Sequence of chain 2.A:
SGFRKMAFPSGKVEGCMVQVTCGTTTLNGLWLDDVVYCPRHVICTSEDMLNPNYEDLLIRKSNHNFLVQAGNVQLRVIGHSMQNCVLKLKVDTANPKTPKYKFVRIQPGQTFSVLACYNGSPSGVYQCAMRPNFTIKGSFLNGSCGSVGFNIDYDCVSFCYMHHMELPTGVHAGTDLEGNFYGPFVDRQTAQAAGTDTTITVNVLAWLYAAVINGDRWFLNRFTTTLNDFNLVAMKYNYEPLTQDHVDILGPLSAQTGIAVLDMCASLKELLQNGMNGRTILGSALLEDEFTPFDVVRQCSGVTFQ

Sequence of chain 1.A:
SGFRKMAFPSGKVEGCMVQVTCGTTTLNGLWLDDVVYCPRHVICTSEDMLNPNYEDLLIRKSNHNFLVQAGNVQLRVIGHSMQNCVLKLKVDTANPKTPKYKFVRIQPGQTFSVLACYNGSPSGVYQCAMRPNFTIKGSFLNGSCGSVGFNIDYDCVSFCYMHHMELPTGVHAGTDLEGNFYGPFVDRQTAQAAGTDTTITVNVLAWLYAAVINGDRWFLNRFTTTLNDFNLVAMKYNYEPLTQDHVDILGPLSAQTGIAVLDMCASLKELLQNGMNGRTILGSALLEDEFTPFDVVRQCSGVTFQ

The small molecule below binds the protein below.
Small molecule (SMILES): [H]/N=C/[C@H](C[C@@H]1CCNC1=O)NC(=O)[C@@H]1[C@@H]2[C@H](CN1C(=O)[C@@H](NC(=O)C(F)(F)F)C(C)(C)C)C2(C)C

Binding-site contacts:
Ligand atom C19 contacts residue HIS41 of chain 2.A at 3.6 Å.
Ligand atom N2 contacts residue PHE140 of chain 2.A at 3.5 Å (h-bond).
Ligand atom C1 contacts residue HIS164 of chain 2.A at 3.6 Å.
Ligand atom C4 contacts residue CYS145 of chain 2.A at 3.2 Å (hydrophobic).
Ligand atom O3 contacts residue MET165 of chain 2.A at 3.2 Å.
Ligand atom F2 contacts residue GLU166 of chain 2.A at 3.2 Å.
Ligand atom N5 contacts residue GLY143 of chain 2.A at 3.3 Å (h-bond).
Ligand atom F1 contacts residue THR190 of chain 2.A at 3.4 Å.
Ligand atom C11 contacts residue MET49 of chain 2.A at 3.8 Å (hydrophobic).
Ligand atom O1 contacts residue PHE140 of chain 2.A at 3.5 Å.
Ligand atom N4 contacts residue GLU166 of chain 2.A at 2.8 Å (salt-bridge).
Ligand atom F3 contacts residue GLU166 of chain 2.A at 2.9 Å.
Ligand atom C6 contacts residue ASN142 of chain 2.A at 3.6 Å.
Ligand atom C3 contacts residue CYS145 of chain 2.A at 1.8 Å (hydrophobic).
Ligand atom O1 contacts residue GLU166 of chain 2.A at 3.6 Å.
Ligand atom F3 contacts residue LEU167 of chain 2.A at 3.5 Å.
Ligand atom N1 contacts residue HIS164 of chain 2.A at 2.9 Å (h-bond).
Ligand atom O4 contacts residue GLN189 of chain 2.A at 3.4 Å.
Ligand atom F2 contacts residue PRO168 of chain 2.A at 3.8 Å.
Ligand atom C2 contacts residue CYS145 of chain 2.A at 2.7 Å (hydrophobic).
Ligand atom C9 contacts residue HIS164 of chain 2.A at 3.4 Å.
Ligand atom C8 contacts residue HIS163 of chain 2.A at 3.7 Å.
Ligand atom C8 contacts residue GLU166 of chain 2.A at 3.6 Å.
Ligand atom N1 contacts residue CYS145 of chain 2.A at 2.9 Å (h-bond).
Ligand atom N5 contacts residue CYS145 of chain 2.A at 2.8 Å (h-bond).
Ligand atom C10 contacts residue GLN189 of chain 2.A at 3.7 Å.
Ligand atom F1 contacts residue ARG188 of chain 2.A at 3.8 Å.
Ligand atom O1 contacts residue HIS163 of chain 2.A at 2.6 Å (h-bond).
Ligand atom C17 contacts residue GLU166 of chain 2.A at 3.5 Å.
Ligand atom F2 contacts residue LEU167 of chain 2.A at 3.8 Å.
Ligand atom N2 contacts residue GLU166 of chain 2.A at 3.2 Å (salt-bridge).
Ligand atom F1 contacts residue GLN192 of chain 2.A at 3.1 Å.
Ligand atom O1 contacts residue HIS172 of chain 2.A at 3.7 Å.
Ligand atom O3 contacts residue GLU166 of chain 2.A at 2.8 Å (salt-bridge).
Ligand atom F3 contacts residue MET165 of chain 2.A at 3.0 Å.
Ligand atom C22 contacts residue GLU166 of chain 2.A at 3.4 Å.
Ligand atom N5 contacts residue SER144 of chain 2.A at 3.5 Å (h-bond).
Ligand atom C14 contacts residue GLU166 of chain 2.A at 3.8 Å.
Ligand atom C21 contacts residue GLU166 of chain 2.A at 3.6 Å.
Ligand atom O1 contacts residue MET165 of chain 2.A at 3.8 Å.